Sequence of chain 1.A:
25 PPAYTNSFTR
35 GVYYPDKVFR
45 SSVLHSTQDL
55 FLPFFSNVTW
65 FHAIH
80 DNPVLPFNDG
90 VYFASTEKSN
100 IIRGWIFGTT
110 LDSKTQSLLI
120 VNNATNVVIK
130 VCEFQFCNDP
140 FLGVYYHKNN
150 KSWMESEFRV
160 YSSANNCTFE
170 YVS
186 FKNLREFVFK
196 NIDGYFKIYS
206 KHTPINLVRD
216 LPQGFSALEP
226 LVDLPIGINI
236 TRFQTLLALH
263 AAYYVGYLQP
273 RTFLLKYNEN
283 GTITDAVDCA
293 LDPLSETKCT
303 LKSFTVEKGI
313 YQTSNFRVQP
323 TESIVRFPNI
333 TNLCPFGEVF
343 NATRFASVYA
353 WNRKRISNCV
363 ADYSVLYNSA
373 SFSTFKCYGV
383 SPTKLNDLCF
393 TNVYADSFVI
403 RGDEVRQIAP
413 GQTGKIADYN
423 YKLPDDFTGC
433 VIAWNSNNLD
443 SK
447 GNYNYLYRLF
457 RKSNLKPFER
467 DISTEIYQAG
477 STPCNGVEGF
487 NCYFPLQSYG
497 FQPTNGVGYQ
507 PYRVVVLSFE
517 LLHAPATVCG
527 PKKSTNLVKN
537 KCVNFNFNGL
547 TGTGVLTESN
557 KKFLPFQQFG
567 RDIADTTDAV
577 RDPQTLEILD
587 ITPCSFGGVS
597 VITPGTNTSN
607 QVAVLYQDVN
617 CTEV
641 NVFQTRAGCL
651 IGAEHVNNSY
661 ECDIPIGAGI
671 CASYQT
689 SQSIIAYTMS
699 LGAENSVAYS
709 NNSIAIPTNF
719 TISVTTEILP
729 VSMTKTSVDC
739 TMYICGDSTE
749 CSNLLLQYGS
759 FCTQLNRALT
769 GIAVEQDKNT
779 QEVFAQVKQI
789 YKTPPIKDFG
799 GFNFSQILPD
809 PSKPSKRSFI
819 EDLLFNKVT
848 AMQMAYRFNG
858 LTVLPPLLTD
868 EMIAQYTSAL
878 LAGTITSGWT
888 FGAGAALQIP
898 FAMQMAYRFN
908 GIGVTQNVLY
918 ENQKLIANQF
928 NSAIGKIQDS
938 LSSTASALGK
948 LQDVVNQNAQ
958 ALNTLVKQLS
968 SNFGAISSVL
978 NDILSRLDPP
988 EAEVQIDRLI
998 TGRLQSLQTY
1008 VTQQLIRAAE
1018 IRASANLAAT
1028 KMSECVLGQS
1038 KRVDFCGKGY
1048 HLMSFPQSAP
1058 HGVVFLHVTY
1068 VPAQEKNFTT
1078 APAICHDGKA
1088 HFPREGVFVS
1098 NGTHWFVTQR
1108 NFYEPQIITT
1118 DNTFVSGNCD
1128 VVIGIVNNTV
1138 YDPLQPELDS

Binding-site contacts:
Ligand atom C3 contacts residue ASN801 of chain 1.A at 3.8 Å.
Ligand atom C8 contacts residue ASN801 of chain 1.A at 4.5 Å.
Ligand atom C5 contacts residue SER803 of chain 1.A at 4.0 Å.
Ligand atom O7 contacts residue ASN801 of chain 1.A at 3.2 Å (h-bond).
Ligand atom C1 contacts residue SER803 of chain 1.A at 3.5 Å.
Ligand atom C5 contacts residue GLN804 of chain 1.A at 4.4 Å.
Ligand atom N2 contacts residue ASN801 of chain 1.A at 2.9 Å (h-bond).
Ligand atom C5 contacts residue ASN801 of chain 1.A at 3.6 Å.
Ligand atom C6 contacts residue GLN804 of chain 1.A at 4.0 Å.
Ligand atom O6 contacts residue GLN804 of chain 1.A at 4.0 Å.
Ligand atom C1 contacts residue ASN801 of chain 1.A at 1.4 Å.
Ligand atom O5 contacts residue ASN801 of chain 1.A at 2.3 Å (h-bond).
Ligand atom O6 contacts residue ASN801 of chain 1.A at 4.3 Å.
Ligand atom C4 contacts residue ASN801 of chain 1.A at 4.2 Å.
Ligand atom C7 contacts residue ASN801 of chain 1.A at 3.3 Å.
Ligand atom C2 contacts residue ASN801 of chain 1.A at 2.5 Å.
Ligand atom O5 contacts residue SER803 of chain 1.A at 3.9 Å.

The small molecule below binds the protein below.
Small molecule (SMILES): CC(=O)N[C@H]1[C@H](O[C@H]2[C@H](O)[C@@H](NC(C)=O)CO[C@@H]2CO)O[C@H](CO)[C@@H](O)[C@@H]1O